Sequence of chain 2.A:
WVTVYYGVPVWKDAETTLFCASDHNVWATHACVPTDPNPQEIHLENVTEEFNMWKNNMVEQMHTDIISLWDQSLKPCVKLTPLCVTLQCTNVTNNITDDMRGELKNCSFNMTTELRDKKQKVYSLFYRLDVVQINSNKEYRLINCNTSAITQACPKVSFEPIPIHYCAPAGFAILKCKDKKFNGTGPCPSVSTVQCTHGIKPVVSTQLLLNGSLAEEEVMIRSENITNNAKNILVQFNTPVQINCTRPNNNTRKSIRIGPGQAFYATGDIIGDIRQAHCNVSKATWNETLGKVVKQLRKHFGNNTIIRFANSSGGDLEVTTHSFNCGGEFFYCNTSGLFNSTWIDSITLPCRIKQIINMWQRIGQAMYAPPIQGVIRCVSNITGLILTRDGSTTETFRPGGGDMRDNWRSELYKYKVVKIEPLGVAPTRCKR

The protein below binds the small molecule below.
Small molecule (SMILES): CC(=O)N[C@@H]1[C@@H](O)[C@H](O)[C@@H](CO)O[C@H]1O

Binding-site contacts:
Ligand atom C8 contacts residue LYS168 of chain 2.A at 4.4 Å.
Ligand atom C8 contacts residue ASN157 of chain 2.A at 4.4 Å.
Ligand atom C2 contacts residue ASN157 of chain 2.A at 2.3 Å.
Ligand atom C7 contacts residue ASN157 of chain 2.A at 3.5 Å.
Ligand atom C8 contacts residue PHE156 of chain 2.A at 3.7 Å (hydrophobic).
Ligand atom C5 contacts residue ASN157 of chain 2.A at 3.6 Å.
Ligand atom O7 contacts residue ASN157 of chain 2.A at 3.7 Å.
Ligand atom O7 contacts residue GLN135 of chain 2.A at 4.0 Å.
Ligand atom C7 contacts residue GLN135 of chain 2.A at 4.2 Å.
Ligand atom C1 contacts residue ASN157 of chain 2.A at 1.4 Å.
Ligand atom C8 contacts residue SER155 of chain 2.A at 3.6 Å.
Ligand atom C4 contacts residue ASN157 of chain 2.A at 4.1 Å.
Ligand atom O5 contacts residue ASN157 of chain 2.A at 2.4 Å (h-bond).
Ligand atom N2 contacts residue ASN157 of chain 2.A at 2.8 Å (h-bond).
Ligand atom C7 contacts residue PHE156 of chain 2.A at 4.4 Å (hydrophobic).
Ligand atom C3 contacts residue ASN157 of chain 2.A at 3.6 Å.
Ligand atom C8 contacts residue GLN135 of chain 2.A at 3.7 Å.